Binding-site contacts:
Ligand atom O5 contacts residue ASN788 of chain 1.H at 2.3 Å (h-bond).
Ligand atom C1 contacts residue SER790 of chain 1.H at 3.8 Å.
Ligand atom C5 contacts residue SER790 of chain 1.H at 4.2 Å.
Ligand atom C6 contacts residue GLN791 of chain 1.H at 3.3 Å.
Ligand atom C1 contacts residue ASN788 of chain 1.H at 1.4 Å.
Ligand atom O7 contacts residue ASN788 of chain 1.H at 3.8 Å.
Ligand atom C7 contacts residue ASN788 of chain 1.H at 3.6 Å.
Ligand atom O6 contacts residue GLN791 of chain 1.H at 2.3 Å (h-bond).
Ligand atom O6 contacts residue SER790 of chain 1.H at 4.4 Å.
Ligand atom C7 contacts residue SER790 of chain 1.H at 4.5 Å.
Ligand atom O5 contacts residue SER790 of chain 1.H at 4.2 Å.
Ligand atom N2 contacts residue ASN788 of chain 1.H at 2.9 Å (h-bond).
Ligand atom C5 contacts residue GLN791 of chain 1.H at 4.4 Å.
Ligand atom C5 contacts residue ASN788 of chain 1.H at 3.6 Å.
Ligand atom C3 contacts residue ASN788 of chain 1.H at 3.8 Å.
Ligand atom C4 contacts residue ASN788 of chain 1.H at 4.2 Å.
Ligand atom O7 contacts residue SER790 of chain 1.H at 3.5 Å (h-bond).
Ligand atom C2 contacts residue ASN788 of chain 1.H at 2.5 Å.

A small-molecule ligand and the protein it binds are described below.
Small molecule (SMILES): CC(=O)N[C@H]1[C@H](O[C@H]2[C@H](O)[C@@H](NC(C)=O)CO[C@@H]2CO)O[C@H](CO)[C@@H](O)[C@@H]1O

Sequence of chain 1.H:
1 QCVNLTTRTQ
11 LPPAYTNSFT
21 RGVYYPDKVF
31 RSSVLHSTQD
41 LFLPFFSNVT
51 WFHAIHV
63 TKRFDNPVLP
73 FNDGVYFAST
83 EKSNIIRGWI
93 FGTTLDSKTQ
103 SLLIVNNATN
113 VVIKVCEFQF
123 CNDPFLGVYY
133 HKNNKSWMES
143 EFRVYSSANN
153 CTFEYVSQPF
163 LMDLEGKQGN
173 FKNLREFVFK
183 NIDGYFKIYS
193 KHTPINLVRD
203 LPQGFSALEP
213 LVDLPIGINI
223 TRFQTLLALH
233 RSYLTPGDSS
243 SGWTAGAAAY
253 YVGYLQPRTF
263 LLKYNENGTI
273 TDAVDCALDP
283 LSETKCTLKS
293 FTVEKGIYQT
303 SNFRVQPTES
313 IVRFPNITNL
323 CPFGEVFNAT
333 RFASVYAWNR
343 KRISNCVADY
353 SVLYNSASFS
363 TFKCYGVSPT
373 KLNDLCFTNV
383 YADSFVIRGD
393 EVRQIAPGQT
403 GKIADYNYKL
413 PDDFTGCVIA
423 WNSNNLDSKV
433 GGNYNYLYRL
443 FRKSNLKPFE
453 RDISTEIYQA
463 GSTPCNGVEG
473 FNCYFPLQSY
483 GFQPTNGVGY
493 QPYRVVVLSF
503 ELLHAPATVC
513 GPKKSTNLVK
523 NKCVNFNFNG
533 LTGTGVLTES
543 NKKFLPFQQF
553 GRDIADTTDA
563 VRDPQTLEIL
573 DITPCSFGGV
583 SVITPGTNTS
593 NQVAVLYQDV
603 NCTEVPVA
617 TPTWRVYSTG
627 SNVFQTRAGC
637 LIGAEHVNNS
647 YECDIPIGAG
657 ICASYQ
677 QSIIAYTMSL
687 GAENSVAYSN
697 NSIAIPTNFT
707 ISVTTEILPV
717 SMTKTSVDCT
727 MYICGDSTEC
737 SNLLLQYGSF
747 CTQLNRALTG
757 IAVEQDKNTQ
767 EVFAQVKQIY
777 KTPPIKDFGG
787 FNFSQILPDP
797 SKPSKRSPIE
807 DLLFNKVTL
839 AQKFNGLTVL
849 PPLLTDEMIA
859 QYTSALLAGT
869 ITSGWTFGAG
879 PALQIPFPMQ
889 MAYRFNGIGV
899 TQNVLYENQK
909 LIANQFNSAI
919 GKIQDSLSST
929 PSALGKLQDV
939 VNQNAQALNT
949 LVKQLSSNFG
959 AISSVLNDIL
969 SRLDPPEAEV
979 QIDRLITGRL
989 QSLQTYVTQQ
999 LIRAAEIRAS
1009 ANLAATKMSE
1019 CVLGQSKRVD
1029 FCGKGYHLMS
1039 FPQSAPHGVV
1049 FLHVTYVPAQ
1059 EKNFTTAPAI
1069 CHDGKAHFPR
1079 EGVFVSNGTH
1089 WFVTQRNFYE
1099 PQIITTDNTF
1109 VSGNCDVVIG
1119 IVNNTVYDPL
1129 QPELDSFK